The protein below binds the small molecule below.
Small molecule (SMILES): CC(=O)N[C@H]1[C@H](O[C@H]2[C@H](O)[C@@H](NC(C)=O)CO[C@@H]2CO)O[C@H](CO)[C@@H](O)[C@@H]1O

Sequence of chain 1.B:
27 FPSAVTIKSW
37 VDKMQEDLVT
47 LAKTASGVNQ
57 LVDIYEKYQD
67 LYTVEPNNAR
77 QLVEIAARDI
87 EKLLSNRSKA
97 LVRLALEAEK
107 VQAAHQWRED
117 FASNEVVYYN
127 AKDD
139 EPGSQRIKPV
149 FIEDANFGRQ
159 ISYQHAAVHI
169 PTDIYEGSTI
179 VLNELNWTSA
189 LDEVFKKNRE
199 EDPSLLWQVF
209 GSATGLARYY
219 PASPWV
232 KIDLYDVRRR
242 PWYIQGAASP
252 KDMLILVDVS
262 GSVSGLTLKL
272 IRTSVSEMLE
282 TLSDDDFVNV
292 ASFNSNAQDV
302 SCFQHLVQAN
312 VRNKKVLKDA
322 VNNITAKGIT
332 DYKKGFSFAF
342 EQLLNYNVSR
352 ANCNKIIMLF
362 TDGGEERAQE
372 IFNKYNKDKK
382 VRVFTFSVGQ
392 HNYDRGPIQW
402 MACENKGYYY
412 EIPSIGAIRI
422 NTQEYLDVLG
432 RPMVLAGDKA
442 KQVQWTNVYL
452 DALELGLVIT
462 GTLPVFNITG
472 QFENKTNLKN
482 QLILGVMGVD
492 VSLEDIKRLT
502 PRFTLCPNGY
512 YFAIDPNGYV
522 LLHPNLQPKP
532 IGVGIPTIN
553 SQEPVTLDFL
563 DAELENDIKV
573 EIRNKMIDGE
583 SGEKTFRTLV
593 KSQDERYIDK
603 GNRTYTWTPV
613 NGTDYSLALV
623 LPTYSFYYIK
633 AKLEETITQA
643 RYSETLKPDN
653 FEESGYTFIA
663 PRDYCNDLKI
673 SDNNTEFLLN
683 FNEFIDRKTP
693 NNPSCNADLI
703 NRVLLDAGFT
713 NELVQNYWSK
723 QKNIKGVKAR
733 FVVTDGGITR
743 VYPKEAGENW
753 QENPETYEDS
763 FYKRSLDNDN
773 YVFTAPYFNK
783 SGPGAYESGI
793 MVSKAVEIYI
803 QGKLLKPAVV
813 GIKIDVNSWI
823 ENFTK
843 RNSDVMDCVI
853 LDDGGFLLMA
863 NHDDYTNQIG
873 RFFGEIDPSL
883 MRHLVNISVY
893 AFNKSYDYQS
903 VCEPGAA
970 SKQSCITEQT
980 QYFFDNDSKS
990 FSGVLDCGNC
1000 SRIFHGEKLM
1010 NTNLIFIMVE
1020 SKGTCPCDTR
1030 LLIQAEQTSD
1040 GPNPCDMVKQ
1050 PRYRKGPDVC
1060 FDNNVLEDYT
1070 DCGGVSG

Binding-site contacts:
Ligand atom C1 contacts residue LEU591 of chain 1.B at 4.5 Å (hydrophobic).
Ligand atom C4 contacts residue ASN895 of chain 1.B at 4.2 Å.
Ligand atom O5 contacts residue ASN895 of chain 1.B at 2.4 Å (h-bond).
Ligand atom O5 contacts residue PHE982 of chain 1.B at 4.3 Å.
Ligand atom O3 contacts residue ASN895 of chain 1.B at 3.5 Å (h-bond).
Ligand atom C8 contacts residue ASN895 of chain 1.B at 4.3 Å.
Ligand atom C5 contacts residue LEU591 of chain 1.B at 4.4 Å (hydrophobic).
Ligand atom O5 contacts residue PHE894 of chain 1.B at 3.8 Å.
Ligand atom C6 contacts residue ALA893 of chain 1.B at 4.5 Å (hydrophobic).
Ligand atom O6 contacts residue ALA893 of chain 1.B at 3.5 Å.
Ligand atom O6 contacts residue PHE894 of chain 1.B at 4.3 Å.
Ligand atom O7 contacts residue GLU567 of chain 1.B at 3.8 Å.
Ligand atom C6 contacts residue LEU591 of chain 1.B at 4.5 Å (hydrophobic).
Ligand atom C7 contacts residue GLU567 of chain 1.B at 4.2 Å.
Ligand atom C5 contacts residue ASN895 of chain 1.B at 3.6 Å.
Ligand atom C2 contacts residue ASN895 of chain 1.B at 2.5 Å.
Ligand atom C1 contacts residue ASN895 of chain 1.B at 1.4 Å.
Ligand atom O6 contacts residue PHE982 of chain 1.B at 4.2 Å.
Ligand atom C6 contacts residue ASN895 of chain 1.B at 4.3 Å.
Ligand atom O3 contacts residue PHE894 of chain 1.B at 3.8 Å.
Ligand atom C1 contacts residue PHE894 of chain 1.B at 4.3 Å (hydrophobic).
Ligand atom O7 contacts residue ASN568 of chain 1.B at 4.4 Å.
Ligand atom C7 contacts residue ASN895 of chain 1.B at 4.3 Å.
Ligand atom C6 contacts residue PHE982 of chain 1.B at 4.0 Å (hydrophobic).
Ligand atom C3 contacts residue ASN895 of chain 1.B at 3.5 Å.
Ligand atom O5 contacts residue LEU591 of chain 1.B at 4.3 Å.
Ligand atom N2 contacts residue ASN895 of chain 1.B at 3.5 Å (h-bond).